This small molecule binds to this protein.
Small molecule (SMILES): CC(=O)N[C@@H]1[C@@H](O)[C@H](O)[C@@H](CO)O[C@H]1O

Sequence of chain 1.O:
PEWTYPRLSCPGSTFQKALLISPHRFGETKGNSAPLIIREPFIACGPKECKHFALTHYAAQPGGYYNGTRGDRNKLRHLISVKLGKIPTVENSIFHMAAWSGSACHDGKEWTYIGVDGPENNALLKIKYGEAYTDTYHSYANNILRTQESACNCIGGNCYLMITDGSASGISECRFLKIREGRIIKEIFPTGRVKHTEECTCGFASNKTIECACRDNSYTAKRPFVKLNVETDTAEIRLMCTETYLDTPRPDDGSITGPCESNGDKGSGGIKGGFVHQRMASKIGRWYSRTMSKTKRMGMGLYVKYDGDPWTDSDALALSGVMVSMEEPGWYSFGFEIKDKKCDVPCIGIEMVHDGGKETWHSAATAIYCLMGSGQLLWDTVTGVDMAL

Binding-site contacts:
Ligand atom C8 contacts residue PRO14 of chain 1.O at 3.7 Å (hydrophobic).
Ligand atom C1 contacts residue ASN215 of chain 1.O at 1.4 Å.
Ligand atom O5 contacts residue ASN215 of chain 1.O at 2.3 Å (h-bond).
Ligand atom C5 contacts residue TYR13 of chain 1.O at 4.1 Å (hydrophobic).
Ligand atom C3 contacts residue ASN215 of chain 1.O at 3.8 Å.
Ligand atom O5 contacts residue TYR13 of chain 1.O at 4.1 Å.
Ligand atom C8 contacts residue ASN215 of chain 1.O at 4.5 Å.
Ligand atom C8 contacts residue LEU16 of chain 1.O at 3.9 Å (hydrophobic).
Ligand atom O6 contacts residue ASN215 of chain 1.O at 4.4 Å.
Ligand atom N2 contacts residue PRO14 of chain 1.O at 2.9 Å (h-bond).
Ligand atom C5 contacts residue ASN215 of chain 1.O at 3.6 Å.
Ligand atom C2 contacts residue PRO14 of chain 1.O at 3.7 Å (hydrophobic).
Ligand atom N2 contacts residue ARG15 of chain 1.O at 4.2 Å.
Ligand atom C7 contacts residue LEU16 of chain 1.O at 4.3 Å (hydrophobic).
Ligand atom C4 contacts residue ASN215 of chain 1.O at 4.2 Å.
Ligand atom C7 contacts residue ARG15 of chain 1.O at 4.5 Å.
Ligand atom N2 contacts residue ASN215 of chain 1.O at 2.8 Å (h-bond).
Ligand atom C1 contacts residue PRO14 of chain 1.O at 3.8 Å (hydrophobic).
Ligand atom C8 contacts residue ARG15 of chain 1.O at 3.8 Å.
Ligand atom O6 contacts residue TYR13 of chain 1.O at 3.8 Å.
Ligand atom C7 contacts residue ASN215 of chain 1.O at 3.5 Å.
Ligand atom O7 contacts residue ASN215 of chain 1.O at 3.8 Å.
Ligand atom C3 contacts residue PRO14 of chain 1.O at 4.1 Å (hydrophobic).
Ligand atom C7 contacts residue PRO14 of chain 1.O at 3.8 Å (hydrophobic).
Ligand atom C1 contacts residue TYR13 of chain 1.O at 4.2 Å (hydrophobic).
Ligand atom O7 contacts residue LEU16 of chain 1.O at 4.2 Å.
Ligand atom C2 contacts residue ASN215 of chain 1.O at 2.4 Å.